Binding-site contacts:
Ligand atom OAC contacts residue ARG252 of chain 1.D at 2.8 Å (salt-bridge).
Ligand atom OAF contacts residue GLY126 of chain 1.D at 3.7 Å.
Ligand atom OAG contacts residue THR193 of chain 1.D at 2.9 Å (h-bond).
Ligand atom OAG contacts residue ARG192 of chain 1.D at 3.6 Å (salt-bridge).
Ligand atom OAT contacts residue ILE187 of chain 1.D at 3.5 Å.
Ligand atom C2 contacts residue TYR239 of chain 1.D at 3.4 Å (hydrophobic).
Ligand atom OAF contacts residue ARG252 of chain 1.D at 2.6 Å (salt-bridge).
Ligand atom N3 contacts residue TYR239 of chain 1.D at 3.8 Å.
Ligand atom PBB contacts residue THR190 of chain 1.D at 3.3 Å.
Ligand atom O6 contacts residue VAL240 of chain 1.D at 2.9 Å (h-bond).
Ligand atom N1 contacts residue VAL240 of chain 1.D at 2.8 Å (h-bond).
Ligand atom OAF contacts residue MG1 of chain 1.K at 3.1 Å.
Ligand atom N2 contacts residue PHE245 of chain 1.D at 3.7 Å.
Ligand atom N2 contacts residue VAL240 of chain 1.D at 3.5 Å (h-bond).
Ligand atom C2 contacts residue MG1 of chain 1.K at 3.4 Å.
Ligand atom OAD contacts residue ASP189 of chain 1.D at 2.9 Å (salt-bridge).
Ligand atom OAE contacts residue GLY126 of chain 1.D at 3.1 Å (h-bond).
Ligand atom CAJ contacts residue MG1 of chain 1.K at 3.3 Å.
Ligand atom CAN contacts residue ILE187 of chain 1.D at 3.5 Å (hydrophobic).
Ligand atom N1 contacts residue TYR239 of chain 1.D at 3.8 Å.
Ligand atom O6 contacts residue ARG238 of chain 1.D at 3.4 Å (salt-bridge).
Ligand atom C2 contacts residue VAL240 of chain 1.D at 3.6 Å (hydrophobic).
Ligand atom OAH contacts residue THR190 of chain 1.D at 2.7 Å (h-bond).
Ligand atom N3 contacts residue MG1 of chain 1.K at 3.7 Å.
Ligand atom O6 contacts residue TYR239 of chain 1.D at 3.5 Å.
Ligand atom OAD contacts residue GLY191 of chain 1.D at 2.6 Å (h-bond).
Ligand atom PBB contacts residue GLY191 of chain 1.D at 3.7 Å.
Ligand atom OAD contacts residue THR190 of chain 1.D at 3.0 Å (h-bond).
Ligand atom PBA contacts residue ARG252 of chain 1.D at 3.2 Å.
Ligand atom N2 contacts residue GLU246 of chain 1.D at 3.0 Å (salt-bridge).
Ligand atom OAG contacts residue THR190 of chain 1.D at 3.3 Å (h-bond).
Ligand atom N2 contacts residue MG1 of chain 1.K at 2.6 Å.
Ligand atom PBB contacts residue ASP189 of chain 1.D at 3.8 Å.
Ligand atom C6 contacts residue VAL240 of chain 1.D at 3.5 Å (hydrophobic).
Ligand atom C8 contacts residue ASP189 of chain 1.D at 3.7 Å.
Ligand atom N7 contacts residue LYS218 of chain 1.D at 3.5 Å.
Ligand atom OAE contacts residue LYS125 of chain 1.D at 3.2 Å (salt-bridge).
Ligand atom OAF contacts residue GLU246 of chain 1.D at 3.7 Å.
Ligand atom OAH contacts residue ASP189 of chain 1.D at 3.4 Å.
Ligand atom N2 contacts residue TYR239 of chain 1.D at 3.1 Å (h-bond).

Sequence of chain 1.D:
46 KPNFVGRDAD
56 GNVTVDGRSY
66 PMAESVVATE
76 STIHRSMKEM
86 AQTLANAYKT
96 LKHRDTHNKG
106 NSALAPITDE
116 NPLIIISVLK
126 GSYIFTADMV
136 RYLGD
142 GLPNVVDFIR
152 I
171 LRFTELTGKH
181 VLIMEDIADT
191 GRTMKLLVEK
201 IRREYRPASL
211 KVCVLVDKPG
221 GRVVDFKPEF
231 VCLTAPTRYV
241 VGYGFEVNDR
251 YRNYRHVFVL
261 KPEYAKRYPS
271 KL

A small-molecule ligand and the protein it binds are described below.
Small molecule (SMILES): Nc1nc2c(ncn2C[C@@H](COCCP(=O)(O)O)OCCP(=O)(O)O)c(=O)[nH]1